Sequence of chain 1.A:
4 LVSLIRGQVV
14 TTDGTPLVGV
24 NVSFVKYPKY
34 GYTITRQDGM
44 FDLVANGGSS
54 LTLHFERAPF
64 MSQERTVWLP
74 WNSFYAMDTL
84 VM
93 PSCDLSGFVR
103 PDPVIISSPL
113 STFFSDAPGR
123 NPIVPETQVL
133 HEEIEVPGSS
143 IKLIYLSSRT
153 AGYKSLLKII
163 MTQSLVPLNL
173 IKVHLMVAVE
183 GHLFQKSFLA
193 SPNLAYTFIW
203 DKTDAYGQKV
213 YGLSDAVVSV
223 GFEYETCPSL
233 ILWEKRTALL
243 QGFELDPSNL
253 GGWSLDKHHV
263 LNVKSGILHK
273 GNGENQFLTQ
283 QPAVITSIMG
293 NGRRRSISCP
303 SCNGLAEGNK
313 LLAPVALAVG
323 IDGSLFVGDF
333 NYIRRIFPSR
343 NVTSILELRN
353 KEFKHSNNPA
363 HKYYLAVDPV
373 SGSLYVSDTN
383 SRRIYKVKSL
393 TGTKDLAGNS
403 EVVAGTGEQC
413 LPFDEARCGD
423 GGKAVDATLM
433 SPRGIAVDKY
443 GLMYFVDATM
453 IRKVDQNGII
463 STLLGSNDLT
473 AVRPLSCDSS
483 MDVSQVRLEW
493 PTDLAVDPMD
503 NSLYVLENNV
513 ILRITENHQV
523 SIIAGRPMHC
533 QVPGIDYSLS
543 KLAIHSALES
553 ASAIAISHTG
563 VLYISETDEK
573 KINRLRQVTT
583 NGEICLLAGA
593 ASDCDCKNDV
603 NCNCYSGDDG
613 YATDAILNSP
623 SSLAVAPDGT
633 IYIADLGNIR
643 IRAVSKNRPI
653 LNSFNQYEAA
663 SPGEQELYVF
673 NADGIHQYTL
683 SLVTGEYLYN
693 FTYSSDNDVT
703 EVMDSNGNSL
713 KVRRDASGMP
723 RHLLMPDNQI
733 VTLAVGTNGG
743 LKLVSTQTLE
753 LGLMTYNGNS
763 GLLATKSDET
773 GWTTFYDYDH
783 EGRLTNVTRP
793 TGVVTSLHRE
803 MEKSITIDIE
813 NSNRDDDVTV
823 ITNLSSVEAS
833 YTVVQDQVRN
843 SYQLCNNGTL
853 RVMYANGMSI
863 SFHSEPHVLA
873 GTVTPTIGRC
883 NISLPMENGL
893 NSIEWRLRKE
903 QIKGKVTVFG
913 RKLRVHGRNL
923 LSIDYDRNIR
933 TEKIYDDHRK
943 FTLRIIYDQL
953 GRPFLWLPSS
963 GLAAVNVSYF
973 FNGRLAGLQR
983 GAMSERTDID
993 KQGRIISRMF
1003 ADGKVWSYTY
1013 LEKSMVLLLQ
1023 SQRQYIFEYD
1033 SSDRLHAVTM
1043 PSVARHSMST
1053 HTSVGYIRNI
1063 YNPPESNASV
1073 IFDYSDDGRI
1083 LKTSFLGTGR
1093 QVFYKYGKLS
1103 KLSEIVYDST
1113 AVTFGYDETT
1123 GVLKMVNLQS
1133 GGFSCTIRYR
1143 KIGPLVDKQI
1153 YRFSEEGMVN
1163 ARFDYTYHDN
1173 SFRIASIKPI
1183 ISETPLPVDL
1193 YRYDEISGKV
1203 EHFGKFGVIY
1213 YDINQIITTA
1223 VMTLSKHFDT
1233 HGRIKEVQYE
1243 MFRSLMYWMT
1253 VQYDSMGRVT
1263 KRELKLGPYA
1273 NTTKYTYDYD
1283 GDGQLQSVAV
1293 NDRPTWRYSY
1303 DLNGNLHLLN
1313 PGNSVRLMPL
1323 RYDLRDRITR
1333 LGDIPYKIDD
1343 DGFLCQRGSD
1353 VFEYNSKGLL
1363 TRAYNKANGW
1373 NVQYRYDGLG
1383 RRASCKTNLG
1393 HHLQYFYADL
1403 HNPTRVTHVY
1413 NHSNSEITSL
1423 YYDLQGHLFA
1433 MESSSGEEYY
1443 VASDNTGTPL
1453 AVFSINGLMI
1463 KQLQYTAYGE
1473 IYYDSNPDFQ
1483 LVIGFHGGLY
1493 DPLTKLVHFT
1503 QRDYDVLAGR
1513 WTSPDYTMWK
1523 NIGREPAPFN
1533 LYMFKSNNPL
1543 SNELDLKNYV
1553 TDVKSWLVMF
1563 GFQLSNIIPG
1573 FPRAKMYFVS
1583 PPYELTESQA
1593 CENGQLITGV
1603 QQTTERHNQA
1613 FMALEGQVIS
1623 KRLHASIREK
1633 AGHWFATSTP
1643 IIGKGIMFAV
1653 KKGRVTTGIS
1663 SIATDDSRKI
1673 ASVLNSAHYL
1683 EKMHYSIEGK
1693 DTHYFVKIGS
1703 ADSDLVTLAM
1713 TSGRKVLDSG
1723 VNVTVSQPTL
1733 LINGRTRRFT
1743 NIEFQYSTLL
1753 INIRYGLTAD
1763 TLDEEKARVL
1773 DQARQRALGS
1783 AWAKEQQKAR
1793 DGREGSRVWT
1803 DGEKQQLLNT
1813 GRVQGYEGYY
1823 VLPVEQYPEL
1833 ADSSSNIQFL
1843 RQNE

Binding-site contacts:
Ligand atom O5 contacts residue ASN968 of chain 1.A at 2.3 Å (h-bond).
Ligand atom C1 contacts residue GLN981 of chain 1.A at 3.9 Å.
Ligand atom C4 contacts residue GLN981 of chain 1.A at 4.4 Å.
Ligand atom O7 contacts residue SER970 of chain 1.A at 2.7 Å (h-bond).
Ligand atom N2 contacts residue GLN981 of chain 1.A at 3.0 Å (h-bond).
Ligand atom C5 contacts residue GLN981 of chain 1.A at 4.2 Å.
Ligand atom C4 contacts residue ASN968 of chain 1.A at 4.2 Å.
Ligand atom O6 contacts residue ARG988 of chain 1.A at 3.4 Å (salt-bridge).
Ligand atom C6 contacts residue ARG988 of chain 1.A at 3.9 Å.
Ligand atom C8 contacts residue GLY979 of chain 1.A at 3.9 Å.
Ligand atom C8 contacts residue ARG988 of chain 1.A at 4.0 Å.
Ligand atom C3 contacts residue ARG988 of chain 1.A at 3.7 Å.
Ligand atom O3 contacts residue GLN981 of chain 1.A at 4.1 Å.
Ligand atom O7 contacts residue VAL969 of chain 1.A at 3.4 Å.
Ligand atom N2 contacts residue ASN968 of chain 1.A at 3.0 Å (h-bond).
Ligand atom C8 contacts residue SER970 of chain 1.A at 3.6 Å.
Ligand atom O3 contacts residue ARG988 of chain 1.A at 2.8 Å (salt-bridge).
Ligand atom C2 contacts residue ASN968 of chain 1.A at 2.5 Å.
Ligand atom N2 contacts residue ARG988 of chain 1.A at 4.3 Å.
Ligand atom C1 contacts residue ASN968 of chain 1.A at 1.4 Å.
Ligand atom C7 contacts residue SER970 of chain 1.A at 3.4 Å.
Ligand atom C3 contacts residue ASN968 of chain 1.A at 3.8 Å.
Ligand atom C3 contacts residue GLN981 of chain 1.A at 3.4 Å.
Ligand atom C8 contacts residue LEU980 of chain 1.A at 3.9 Å (hydrophobic).
Ligand atom C7 contacts residue GLN981 of chain 1.A at 4.0 Å.
Ligand atom C5 contacts residue ASN968 of chain 1.A at 3.6 Å.
Ligand atom N2 contacts residue SER970 of chain 1.A at 4.5 Å.
Ligand atom C8 contacts residue GLN981 of chain 1.A at 3.9 Å.
Ligand atom C7 contacts residue ASN968 of chain 1.A at 3.6 Å.
Ligand atom C7 contacts residue VAL969 of chain 1.A at 4.3 Å (hydrophobic).
Ligand atom C2 contacts residue GLN981 of chain 1.A at 3.6 Å.
Ligand atom O5 contacts residue ARG988 of chain 1.A at 3.7 Å.
Ligand atom C8 contacts residue ASN968 of chain 1.A at 4.2 Å.
Ligand atom O7 contacts residue ASN968 of chain 1.A at 3.6 Å (h-bond).

This protein binds this small molecule.
Small molecule (SMILES): CC(=O)N[C@H]1[C@H](O[C@H]2[C@H](O)[C@@H](NC(C)=O)CO[C@@H]2CO)O[C@H](CO)[C@@H](O)[C@@H]1O